This small molecule binds to this protein.
Small molecule (SMILES): CC1(CN)CCN(c2cnc(Sc3cccc(Cl)c3Cl)c(N)n2)CC1

Binding-site contacts:
Ligand atom C23 contacts residue LYS493 of chain 1.A at 3.4 Å.
Ligand atom C15 contacts residue PHE114 of chain 1.A at 3.2 Å (hydrophobic).
Ligand atom C5 contacts residue THR254 of chain 1.A at 3.5 Å.
Ligand atom N20 contacts residue GLU251 of chain 1.A at 2.7 Å (salt-bridge).
Ligand atom C21 contacts residue PRO492 of chain 1.A at 3.5 Å (hydrophobic).
Ligand atom C13 contacts residue GLU111 of chain 1.A at 3.6 Å.
Ligand atom N14 contacts residue SER110 of chain 1.A at 3.6 Å.
Ligand atom N6 contacts residue THR254 of chain 1.A at 3.8 Å.
Ligand atom C16 contacts residue THR254 of chain 1.A at 3.6 Å.
Ligand atom S4 contacts residue ARG112 of chain 1.A at 3.5 Å (salt-bridge).
Ligand atom N14 contacts residue THR109 of chain 1.A at 2.4 Å (h-bond).
Ligand atom C19 contacts residue THR254 of chain 1.A at 3.4 Å.
Ligand atom N18 contacts residue THR220 of chain 1.A at 3.8 Å.
Ligand atom C13 contacts residue PHE114 of chain 1.A at 3.1 Å (hydrophobic).
Ligand atom C3 contacts residue ARG112 of chain 1.A at 3.3 Å.
Ligand atom C10 contacts residue ARG112 of chain 1.A at 3.6 Å.
Ligand atom C7 contacts residue THR254 of chain 1.A at 3.8 Å.
Ligand atom C19 contacts residue GLU251 of chain 1.A at 3.7 Å.
Ligand atom N20 contacts residue LEU255 of chain 1.A at 3.2 Å (h-bond).
Ligand atom C15 contacts residue GLU250 of chain 1.A at 3.6 Å.
Ligand atom C21 contacts residue ARG112 of chain 1.A at 3.4 Å.
Ligand atom N18 contacts residue GLU251 of chain 1.A at 3.7 Å.
Ligand atom N18 contacts residue THR254 of chain 1.A at 3.5 Å.
Ligand atom N6 contacts residue ARG112 of chain 1.A at 3.1 Å (salt-bridge).
Ligand atom N14 contacts residue THR254 of chain 1.A at 2.8 Å (h-bond).
Ligand atom C5 contacts residue ARG112 of chain 1.A at 3.6 Å.
Ligand atom C13 contacts residue GLU250 of chain 1.A at 3.0 Å.
Ligand atom N14 contacts residue GLU111 of chain 1.A at 2.6 Å (salt-bridge).
Ligand atom C21 contacts residue THR220 of chain 1.A at 3.8 Å.
Ligand atom C13 contacts residue THR109 of chain 1.A at 2.9 Å.
Ligand atom C24 contacts residue ARG112 of chain 1.A at 3.7 Å.
Ligand atom C22 contacts residue ARG112 of chain 1.A at 3.3 Å.
Ligand atom C2 contacts residue ARG112 of chain 1.A at 3.6 Å.
Ligand atom CL1 contacts residue GLN496 of chain 1.A at 3.7 Å.
Ligand atom C12 contacts residue PHE114 of chain 1.A at 3.3 Å (hydrophobic).
Ligand atom C8 contacts residue THR254 of chain 1.A at 3.7 Å.
Ligand atom C23 contacts residue ARG112 of chain 1.A at 3.5 Å.
Ligand atom C11 contacts residue PHE114 of chain 1.A at 3.1 Å (hydrophobic).
Ligand atom C11 contacts residue ARG112 of chain 1.A at 3.6 Å.
Ligand atom C11 contacts residue GLU111 of chain 1.A at 3.6 Å.

Sequence of chain 1.A:
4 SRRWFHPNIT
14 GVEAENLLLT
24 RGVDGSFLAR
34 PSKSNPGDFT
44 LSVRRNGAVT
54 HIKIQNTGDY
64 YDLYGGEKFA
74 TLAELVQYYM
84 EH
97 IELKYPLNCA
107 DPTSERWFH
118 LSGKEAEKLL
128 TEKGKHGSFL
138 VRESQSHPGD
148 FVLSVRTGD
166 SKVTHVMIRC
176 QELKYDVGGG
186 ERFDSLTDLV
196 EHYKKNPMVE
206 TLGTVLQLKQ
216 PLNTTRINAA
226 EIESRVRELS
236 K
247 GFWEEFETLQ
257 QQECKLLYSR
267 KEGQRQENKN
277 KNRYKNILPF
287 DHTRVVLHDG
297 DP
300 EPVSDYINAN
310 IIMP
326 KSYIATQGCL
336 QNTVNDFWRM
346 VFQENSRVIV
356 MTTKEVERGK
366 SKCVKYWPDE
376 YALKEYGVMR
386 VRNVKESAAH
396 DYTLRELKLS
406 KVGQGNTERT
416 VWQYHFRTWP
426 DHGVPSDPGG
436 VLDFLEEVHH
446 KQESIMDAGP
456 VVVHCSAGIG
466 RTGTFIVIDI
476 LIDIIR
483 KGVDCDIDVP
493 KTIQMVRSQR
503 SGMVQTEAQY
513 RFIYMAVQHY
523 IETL